Binding-site contacts:
Ligand atom N2 contacts residue PHE288 of chain 1.C at 3.9 Å.
Ligand atom C9 contacts residue PHE288 of chain 1.C at 3.6 Å (hydrophobic).
Ligand atom C9 contacts residue GLN285 of chain 1.C at 3.9 Å.
Ligand atom C1 contacts residue HIS82 of chain 1.C at 3.7 Å.
Ligand atom C9 contacts residue GLN238 of chain 1.C at 4.0 Å.
Ligand atom C16 contacts residue ILE292 of chain 1.C at 3.9 Å (hydrophobic).
Ligand atom C4 contacts residue LEU196 of chain 1.C at 3.8 Å (hydrophobic).
Ligand atom N1 contacts residue LEU235 of chain 1.C at 3.5 Å.
Ligand atom C1 contacts residue TYR81 of chain 1.C at 3.8 Å (hydrophobic).
Ligand atom C8 contacts residue PHE288 of chain 1.C at 3.6 Å (hydrophobic).
Ligand atom O2 contacts residue MET273 of chain 1.C at 3.5 Å.
Ligand atom C2 contacts residue PHE256 of chain 1.C at 4.1 Å (hydrophobic).
Ligand atom C17 contacts residue PHE288 of chain 1.C at 3.8 Å (hydrophobic).
Ligand atom N4 contacts residue GLN285 of chain 1.C at 2.9 Å (h-bond).
Ligand atom O1 contacts residue PHE288 of chain 1.C at 3.5 Å.
Ligand atom C9 contacts residue ILE252 of chain 1.C at 3.5 Å (hydrophobic).
Ligand atom C14 contacts residue LEU196 of chain 1.C at 3.4 Å (hydrophobic).
Ligand atom N4 contacts residue PHE288 of chain 1.C at 3.6 Å.
Ligand atom C10 contacts residue PHE288 of chain 1.C at 3.8 Å (hydrophobic).
Ligand atom N4 contacts residue ILE252 of chain 1.C at 4.1 Å.
Ligand atom C7 contacts residue PHE288 of chain 1.C at 3.5 Å (hydrophobic).
Ligand atom C5 contacts residue PHE288 of chain 1.C at 3.6 Å (hydrophobic).
Ligand atom C8 contacts residue GLN285 of chain 1.C at 3.7 Å.
Ligand atom N3 contacts residue ILE252 of chain 1.C at 3.8 Å.
Ligand atom C10 contacts residue PHE256 of chain 1.C at 3.7 Å (hydrophobic).
Ligand atom N1 contacts residue ILE252 of chain 1.C at 4.0 Å.
Ligand atom O1 contacts residue PHE256 of chain 1.C at 4.0 Å.
Ligand atom C6 contacts residue PHE288 of chain 1.C at 3.5 Å (hydrophobic).
Ligand atom O2 contacts residue PHE288 of chain 1.C at 3.7 Å.
Ligand atom C11 contacts residue MET273 of chain 1.C at 3.7 Å (hydrophobic).
Ligand atom C18 contacts residue PHE288 of chain 1.C at 4.1 Å (hydrophobic).
Ligand atom C13 contacts residue LEU196 of chain 1.C at 3.8 Å (hydrophobic).
Ligand atom N2 contacts residue LEU235 of chain 1.C at 4.1 Å.
Ligand atom N1 contacts residue PHE288 of chain 1.C at 4.0 Å.
Ligand atom C11 contacts residue PHE256 of chain 1.C at 3.8 Å (hydrophobic).
Ligand atom C15 contacts residue ILE292 of chain 1.C at 4.1 Å (hydrophobic).
Ligand atom C18 contacts residue MET273 of chain 1.C at 3.8 Å (hydrophobic).
Ligand atom N3 contacts residue PHE288 of chain 1.C at 3.4 Å.
Ligand atom N2 contacts residue ILE252 of chain 1.C at 3.4 Å.
Ligand atom C6 contacts residue ILE252 of chain 1.C at 3.3 Å (hydrophobic).

The protein below binds the small molecule below.
Small molecule (SMILES): COc1ccccc1CCOc1cncc2nnc(CC(C)C)n12

Sequence of chain 1.C:
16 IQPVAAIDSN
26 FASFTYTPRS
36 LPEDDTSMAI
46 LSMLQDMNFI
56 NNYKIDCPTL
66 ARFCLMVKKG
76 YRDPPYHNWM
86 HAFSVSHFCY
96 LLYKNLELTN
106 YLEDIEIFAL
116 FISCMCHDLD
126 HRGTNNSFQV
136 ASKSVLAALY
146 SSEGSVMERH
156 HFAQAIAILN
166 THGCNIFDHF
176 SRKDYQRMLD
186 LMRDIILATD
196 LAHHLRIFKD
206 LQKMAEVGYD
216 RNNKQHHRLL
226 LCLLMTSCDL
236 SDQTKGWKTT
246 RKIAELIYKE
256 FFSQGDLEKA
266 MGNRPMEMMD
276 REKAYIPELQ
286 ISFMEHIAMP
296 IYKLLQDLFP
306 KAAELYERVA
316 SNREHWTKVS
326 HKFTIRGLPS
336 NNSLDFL